This protein binds this small molecule.
Small molecule (SMILES): CC(=O)N[C@@H]1[C@@H](O)[C@H](O)[C@@H](CO)O[C@H]1O

Binding-site contacts:
Ligand atom C1 contacts residue LEU108 of chain 1.A at 4.3 Å (hydrophobic).
Ligand atom O7 contacts residue VAL129 of chain 1.A at 3.4 Å (h-bond).
Ligand atom O5 contacts residue LEU108 of chain 1.A at 3.6 Å.
Ligand atom C6 contacts residue SER107 of chain 1.A at 3.7 Å.
Ligand atom C6 contacts residue LEU108 of chain 1.A at 4.4 Å (hydrophobic).
Ligand atom O7 contacts residue SER130 of chain 1.A at 3.8 Å.
Ligand atom O5 contacts residue VAL129 of chain 1.A at 4.5 Å.
Ligand atom O7 contacts residue PHE128 of chain 1.A at 3.4 Å.
Ligand atom C5 contacts residue SER107 of chain 1.A at 3.6 Å.
Ligand atom C3 contacts residue ASN105 of chain 1.A at 3.8 Å.
Ligand atom C1 contacts residue ASN105 of chain 1.A at 1.4 Å.
Ligand atom N2 contacts residue VAL129 of chain 1.A at 4.4 Å.
Ligand atom O7 contacts residue ASN105 of chain 1.A at 3.8 Å.
Ligand atom C1 contacts residue VAL129 of chain 1.A at 4.0 Å (hydrophobic).
Ligand atom O5 contacts residue SER107 of chain 1.A at 4.0 Å.
Ligand atom O5 contacts residue ASN105 of chain 1.A at 2.3 Å (h-bond).
Ligand atom O6 contacts residue PHE128 of chain 1.A at 4.2 Å.
Ligand atom C2 contacts residue VAL129 of chain 1.A at 4.2 Å (hydrophobic).
Ligand atom C2 contacts residue ASN105 of chain 1.A at 2.5 Å.
Ligand atom O5 contacts residue PHE128 of chain 1.A at 4.1 Å.
Ligand atom C5 contacts residue ASN105 of chain 1.A at 3.6 Å.
Ligand atom N2 contacts residue ASN105 of chain 1.A at 3.0 Å (h-bond).
Ligand atom C7 contacts residue ASN105 of chain 1.A at 3.6 Å.
Ligand atom C7 contacts residue VAL129 of chain 1.A at 4.0 Å (hydrophobic).
Ligand atom C2 contacts residue PHE128 of chain 1.A at 4.0 Å (hydrophobic).
Ligand atom C7 contacts residue PHE128 of chain 1.A at 4.4 Å (hydrophobic).
Ligand atom C4 contacts residue ASN105 of chain 1.A at 4.3 Å.

Sequence of chain 1.A:
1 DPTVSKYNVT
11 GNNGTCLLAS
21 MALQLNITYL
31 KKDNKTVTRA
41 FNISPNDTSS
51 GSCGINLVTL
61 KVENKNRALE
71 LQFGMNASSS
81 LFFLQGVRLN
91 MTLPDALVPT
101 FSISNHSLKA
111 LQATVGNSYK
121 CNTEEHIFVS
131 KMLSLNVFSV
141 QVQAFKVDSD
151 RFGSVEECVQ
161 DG